This small molecule binds to this protein.
Small molecule (SMILES): CC(=O)N[C@@H]1[C@@H](O)[C@H](O)[C@@H](CO)O[C@H]1O

Binding-site contacts:
Ligand atom O5 contacts residue ASN180 of chain 3.A at 2.3 Å (h-bond).
Ligand atom C3 contacts residue ASN180 of chain 3.A at 3.8 Å.
Ligand atom C8 contacts residue ALA253 of chain 3.A at 4.2 Å (hydrophobic).
Ligand atom O4 contacts residue ASN251 of chain 3.A at 4.1 Å.
Ligand atom C2 contacts residue ASN180 of chain 3.A at 2.4 Å.
Ligand atom O3 contacts residue SO41 of chain 3.L at 4.0 Å.
Ligand atom C2 contacts residue ASN251 of chain 3.A at 3.7 Å.
Ligand atom C4 contacts residue SO41 of chain 3.L at 3.3 Å.
Ligand atom C8 contacts residue ASP252 of chain 3.A at 4.3 Å.
Ligand atom N2 contacts residue ALA253 of chain 3.A at 4.5 Å.
Ligand atom C7 contacts residue ALA253 of chain 3.A at 4.3 Å (hydrophobic).
Ligand atom C5 contacts residue SO41 of chain 3.L at 4.3 Å.
Ligand atom O5 contacts residue ASN251 of chain 3.A at 4.5 Å.
Ligand atom C7 contacts residue ASN180 of chain 3.A at 3.8 Å.
Ligand atom C6 contacts residue SO41 of chain 3.L at 3.6 Å.
Ligand atom C4 contacts residue ASN180 of chain 3.A at 4.1 Å.
Ligand atom C3 contacts residue SO41 of chain 3.L at 4.3 Å.
Ligand atom C3 contacts residue ASN251 of chain 3.A at 3.9 Å.
Ligand atom C8 contacts residue SER232 of chain 2.A at 3.6 Å.
Ligand atom O6 contacts residue SO41 of chain 3.L at 4.3 Å.
Ligand atom N2 contacts residue ASN180 of chain 3.A at 3.1 Å (h-bond).
Ligand atom C1 contacts residue ASN251 of chain 3.A at 3.6 Å.
Ligand atom C8 contacts residue ASN251 of chain 3.A at 4.4 Å.
Ligand atom C6 contacts residue ASN251 of chain 3.A at 4.3 Å.
Ligand atom O4 contacts residue SO41 of chain 3.L at 2.3 Å (h-bond).
Ligand atom O7 contacts residue ALA253 of chain 3.A at 4.4 Å.
Ligand atom O7 contacts residue ASN180 of chain 3.A at 3.9 Å.
Ligand atom N2 contacts residue ASN251 of chain 3.A at 3.1 Å (h-bond).
Ligand atom C1 contacts residue ASN180 of chain 3.A at 1.4 Å.
Ligand atom C5 contacts residue ASN180 of chain 3.A at 3.6 Å.
Ligand atom C5 contacts residue ASN251 of chain 3.A at 3.6 Å.
Ligand atom C4 contacts residue ASN251 of chain 3.A at 4.2 Å.
Ligand atom C7 contacts residue ASN251 of chain 3.A at 4.2 Å.

Sequence of chain 2.A:
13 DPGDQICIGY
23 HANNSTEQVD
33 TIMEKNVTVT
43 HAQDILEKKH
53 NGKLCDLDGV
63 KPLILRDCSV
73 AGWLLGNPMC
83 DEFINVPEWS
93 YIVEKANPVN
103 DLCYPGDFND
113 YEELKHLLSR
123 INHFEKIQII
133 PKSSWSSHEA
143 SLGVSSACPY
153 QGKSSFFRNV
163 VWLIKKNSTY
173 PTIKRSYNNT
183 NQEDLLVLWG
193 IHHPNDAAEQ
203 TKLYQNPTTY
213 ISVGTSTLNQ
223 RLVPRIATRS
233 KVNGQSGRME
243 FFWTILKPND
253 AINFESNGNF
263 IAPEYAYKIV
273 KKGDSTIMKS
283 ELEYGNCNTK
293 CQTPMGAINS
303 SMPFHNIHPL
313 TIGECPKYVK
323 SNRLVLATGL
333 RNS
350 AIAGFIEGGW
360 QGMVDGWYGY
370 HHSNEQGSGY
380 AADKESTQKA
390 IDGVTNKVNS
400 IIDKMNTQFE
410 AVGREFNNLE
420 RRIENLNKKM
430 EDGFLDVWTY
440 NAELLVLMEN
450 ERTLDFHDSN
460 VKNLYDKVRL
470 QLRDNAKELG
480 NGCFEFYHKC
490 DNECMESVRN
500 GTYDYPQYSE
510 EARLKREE

Sequence of chain 3.A:
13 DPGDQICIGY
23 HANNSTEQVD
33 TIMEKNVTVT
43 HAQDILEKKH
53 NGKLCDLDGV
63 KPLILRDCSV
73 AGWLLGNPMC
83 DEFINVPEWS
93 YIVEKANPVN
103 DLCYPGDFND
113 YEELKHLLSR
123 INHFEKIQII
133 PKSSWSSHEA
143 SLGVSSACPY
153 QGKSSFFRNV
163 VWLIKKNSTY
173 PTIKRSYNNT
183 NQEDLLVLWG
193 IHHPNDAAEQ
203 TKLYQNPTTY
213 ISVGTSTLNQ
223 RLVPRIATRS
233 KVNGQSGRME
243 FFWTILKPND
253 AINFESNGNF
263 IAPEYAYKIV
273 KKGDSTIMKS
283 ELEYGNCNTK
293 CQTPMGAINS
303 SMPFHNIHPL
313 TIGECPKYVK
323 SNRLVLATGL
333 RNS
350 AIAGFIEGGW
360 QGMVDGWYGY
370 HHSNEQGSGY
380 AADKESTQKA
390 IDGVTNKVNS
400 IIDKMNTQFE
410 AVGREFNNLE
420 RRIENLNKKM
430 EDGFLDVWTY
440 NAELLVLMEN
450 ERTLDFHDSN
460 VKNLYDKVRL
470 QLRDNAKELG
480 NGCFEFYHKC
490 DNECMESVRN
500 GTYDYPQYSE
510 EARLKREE